Binding-site contacts:
Ligand atom C6 contacts residue ARG104 of chain 1.F at 3.6 Å.
Ligand atom C16 contacts residue TRP143 of chain 1.J at 3.2 Å (hydrophobic).
Ligand atom C5 contacts residue ARG104 of chain 1.F at 3.6 Å.
Ligand atom C12 contacts residue TRP143 of chain 1.J at 4.1 Å (hydrophobic).
Ligand atom N2 contacts residue TYR185 of chain 1.J at 4.2 Å.
Ligand atom C3 contacts residue GLN73 of chain 1.F at 3.5 Å.
Ligand atom C7 contacts residue THR144 of chain 1.J at 4.2 Å.
Ligand atom C11 contacts residue MET114 of chain 1.F at 3.7 Å (hydrophobic).
Ligand atom N2 contacts residue TYR89 of chain 1.J at 2.5 Å (h-bond).
Ligand atom C15 contacts residue TYR89 of chain 1.J at 3.2 Å (hydrophobic).
Ligand atom C5 contacts residue LEU112 of chain 1.F at 3.7 Å (hydrophobic).
Ligand atom N2 contacts residue SER142 of chain 1.J at 3.7 Å.
Ligand atom C15 contacts residue TRP143 of chain 1.J at 3.6 Å (hydrophobic).
Ligand atom C7 contacts residue MET114 of chain 1.F at 3.9 Å (hydrophobic).
Ligand atom N3 contacts residue THR144 of chain 1.J at 3.8 Å.
Ligand atom C14 contacts residue TRP143 of chain 1.J at 3.9 Å (hydrophobic).
Ligand atom C7 contacts residue TRP143 of chain 1.J at 3.4 Å (hydrophobic).
Ligand atom C11 contacts residue TRP143 of chain 1.J at 3.3 Å (hydrophobic).
Ligand atom C14 contacts residue TYR89 of chain 1.J at 3.0 Å (hydrophobic).
Ligand atom N3 contacts residue MET114 of chain 1.F at 3.9 Å.
Ligand atom C2 contacts residue ARG104 of chain 1.F at 4.0 Å.
Ligand atom C12 contacts residue MET114 of chain 1.F at 3.9 Å (hydrophobic).
Ligand atom C3 contacts residue ARG104 of chain 1.F at 3.7 Å.
Ligand atom C4 contacts residue GLN73 of chain 1.F at 3.3 Å.
Ligand atom C14 contacts residue TYR185 of chain 1.J at 3.5 Å (hydrophobic).
Ligand atom C14 contacts residue TYR192 of chain 1.J at 3.5 Å (hydrophobic).
Ligand atom C10 contacts residue TRP143 of chain 1.J at 4.0 Å (hydrophobic).
Ligand atom C16 contacts residue MET114 of chain 1.F at 3.7 Å (hydrophobic).
Ligand atom C1 contacts residue ARG104 of chain 1.F at 4.0 Å.
Ligand atom N1 contacts residue TRP143 of chain 1.J at 3.2 Å (h-bond).
Ligand atom C3 contacts residue TYR192 of chain 1.J at 3.4 Å (hydrophobic).
Ligand atom N2 contacts residue TRP143 of chain 1.J at 3.0 Å (h-bond).
Ligand atom C2 contacts residue TYR192 of chain 1.J at 3.0 Å (hydrophobic).
Ligand atom N1 contacts residue MET114 of chain 1.F at 3.5 Å.
Ligand atom C13 contacts residue TYR185 of chain 1.J at 4.0 Å (hydrophobic).
Ligand atom C1 contacts residue TYR192 of chain 1.J at 4.2 Å (hydrophobic).
Ligand atom C13 contacts residue TYR192 of chain 1.J at 3.5 Å (hydrophobic).
Ligand atom C6 contacts residue LEU112 of chain 1.F at 3.7 Å (hydrophobic).
Ligand atom C13 contacts residue TRP143 of chain 1.J at 3.8 Å (hydrophobic).
Ligand atom C4 contacts residue ARG104 of chain 1.F at 3.6 Å.

Sequence of chain 1.J:
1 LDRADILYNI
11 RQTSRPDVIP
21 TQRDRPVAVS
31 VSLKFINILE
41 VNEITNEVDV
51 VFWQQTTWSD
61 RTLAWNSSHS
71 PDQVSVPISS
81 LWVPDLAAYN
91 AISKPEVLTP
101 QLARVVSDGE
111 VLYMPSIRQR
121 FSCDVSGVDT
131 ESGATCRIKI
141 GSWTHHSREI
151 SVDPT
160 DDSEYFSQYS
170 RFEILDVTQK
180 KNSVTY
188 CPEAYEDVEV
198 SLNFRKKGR

The protein below binds the small molecule below.
Small molecule (SMILES): c1ccc(-c2cncc(N3CCCNCC3)c2)cc1

Sequence of chain 1.F:
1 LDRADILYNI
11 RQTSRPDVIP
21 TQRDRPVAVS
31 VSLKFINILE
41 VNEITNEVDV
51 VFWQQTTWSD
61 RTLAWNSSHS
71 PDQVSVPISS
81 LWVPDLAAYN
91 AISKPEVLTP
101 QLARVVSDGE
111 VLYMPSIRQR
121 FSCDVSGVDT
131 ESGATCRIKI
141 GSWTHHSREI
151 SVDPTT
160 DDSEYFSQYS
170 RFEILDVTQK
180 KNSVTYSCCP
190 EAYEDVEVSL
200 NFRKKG